Sequence of chain 1.A:
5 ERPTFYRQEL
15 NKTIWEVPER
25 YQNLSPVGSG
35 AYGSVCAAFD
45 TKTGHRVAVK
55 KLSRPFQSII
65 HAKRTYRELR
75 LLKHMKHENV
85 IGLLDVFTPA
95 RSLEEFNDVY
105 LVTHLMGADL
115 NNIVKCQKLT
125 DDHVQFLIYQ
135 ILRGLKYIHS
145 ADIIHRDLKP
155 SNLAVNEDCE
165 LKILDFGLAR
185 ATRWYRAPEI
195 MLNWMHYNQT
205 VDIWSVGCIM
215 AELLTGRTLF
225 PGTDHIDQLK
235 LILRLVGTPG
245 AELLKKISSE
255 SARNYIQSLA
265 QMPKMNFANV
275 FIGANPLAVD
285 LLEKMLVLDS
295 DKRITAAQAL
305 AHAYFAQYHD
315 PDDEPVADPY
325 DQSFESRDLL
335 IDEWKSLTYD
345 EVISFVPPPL

Binding-site contacts:
Ligand atom N2 contacts residue ALA52 of chain 1.A at 3.6 Å.
Ligand atom O2 contacts residue PHE170 of chain 1.A at 3.5 Å.
Ligand atom C7 contacts residue PHE170 of chain 1.A at 3.8 Å (hydrophobic).
Ligand atom O2 contacts residue VAL39 of chain 1.A at 3.8 Å.
Ligand atom C1 contacts residue TYR36 of chain 1.A at 3.5 Å (hydrophobic).
Ligand atom N5 contacts residue ASP169 of chain 1.A at 2.9 Å (salt-bridge).
Ligand atom C9 contacts residue HIS108 of chain 1.A at 3.3 Å.
Ligand atom C16 contacts residue ASP169 of chain 1.A at 3.6 Å.
Ligand atom O1 contacts residue ASP169 of chain 1.A at 3.1 Å (salt-bridge).
Ligand atom N4 contacts residue GLU72 of chain 1.A at 3.0 Å (salt-bridge).
Ligand atom C2 contacts residue TYR36 of chain 1.A at 3.3 Å (hydrophobic).
Ligand atom C11 contacts residue THR107 of chain 1.A at 3.4 Å.
Ligand atom O1 contacts residue ILE85 of chain 1.A at 3.8 Å.
Ligand atom C25 contacts residue GLU72 of chain 1.A at 3.6 Å.
Ligand atom C13 contacts residue GLU72 of chain 1.A at 3.3 Å.
Ligand atom O2 contacts residue TYR36 of chain 1.A at 3.6 Å.
Ligand atom O contacts residue GLU72 of chain 1.A at 3.4 Å.
Ligand atom O1 contacts residue LEU168 of chain 1.A at 3.8 Å.
Ligand atom C contacts residue MET110 of chain 1.A at 3.4 Å (hydrophobic).
Ligand atom C9 contacts residue ALA52 of chain 1.A at 3.7 Å (hydrophobic).
Ligand atom N2 contacts residue THR107 of chain 1.A at 3.0 Å (h-bond).
Ligand atom C25 contacts residue ASP169 of chain 1.A at 3.7 Å.
Ligand atom C15 contacts residue ASP169 of chain 1.A at 3.6 Å.
Ligand atom N3 contacts residue LYS54 of chain 1.A at 3.4 Å.
Ligand atom C13 contacts residue LYS54 of chain 1.A at 3.5 Å.
Ligand atom C21 contacts residue ILE167 of chain 1.A at 3.7 Å (hydrophobic).
Ligand atom N1 contacts residue MET110 of chain 1.A at 3.1 Å (h-bond).
Ligand atom C contacts residue LEU109 of chain 1.A at 3.5 Å (hydrophobic).
Ligand atom C7 contacts residue TYR36 of chain 1.A at 3.8 Å (hydrophobic).
Ligand atom C12 contacts residue THR107 of chain 1.A at 3.7 Å.
Ligand atom O contacts residue ALA173 of chain 1.A at 3.7 Å.
Ligand atom C16 contacts residue GLU72 of chain 1.A at 3.9 Å.
Ligand atom C1 contacts residue MET110 of chain 1.A at 3.5 Å (hydrophobic).
Ligand atom N1 contacts residue HIS108 of chain 1.A at 3.8 Å.
Ligand atom C2 contacts residue MET110 of chain 1.A at 3.5 Å (hydrophobic).
Ligand atom N5 contacts residue GLY171 of chain 1.A at 3.0 Å (h-bond).
Ligand atom N4 contacts residue ASP169 of chain 1.A at 3.6 Å (salt-bridge).
Ligand atom C4 contacts residue TYR36 of chain 1.A at 3.7 Å (hydrophobic).
Ligand atom C6 contacts residue TYR36 of chain 1.A at 3.8 Å (hydrophobic).
Ligand atom C3 contacts residue TYR36 of chain 1.A at 3.4 Å (hydrophobic).

A small-molecule ligand and the protein it binds are described below.
Small molecule (SMILES): Cc1ccccc1-n1cc(C(=O)NCc2ncc(C(=O)N[C@@H](CCC3CCCCC3)C(N)=O)s2)cn1